Sequence of chain 1.C:
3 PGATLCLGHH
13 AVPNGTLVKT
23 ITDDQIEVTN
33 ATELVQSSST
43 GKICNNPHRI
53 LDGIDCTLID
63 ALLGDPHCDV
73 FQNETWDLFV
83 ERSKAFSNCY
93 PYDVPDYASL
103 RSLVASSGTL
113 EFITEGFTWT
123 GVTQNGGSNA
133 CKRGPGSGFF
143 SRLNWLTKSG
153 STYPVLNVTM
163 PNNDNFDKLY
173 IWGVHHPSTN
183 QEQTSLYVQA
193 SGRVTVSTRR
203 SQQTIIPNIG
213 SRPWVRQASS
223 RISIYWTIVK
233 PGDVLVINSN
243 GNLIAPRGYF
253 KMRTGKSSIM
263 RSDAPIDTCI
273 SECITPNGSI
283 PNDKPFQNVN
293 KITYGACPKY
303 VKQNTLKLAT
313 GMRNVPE

A protein and the small-molecule ligand that binds it are described below.
Small molecule (SMILES): CC(=O)N[C@H]1[C@H](O[C@H]2[C@H](O)[C@@H](NC(C)=O)CO[C@@H]2CO)O[C@H](CO)[C@@H](O[C@@H]2O[C@H](CO[C@H]3O[C@H](CO)[C@@H](O)[C@H](O)[C@@H]3O)[C@@H](O)[C@H](O[C@H]3O[C@H](CO)[C@@H](O)[C@H](O)[C@@H]3O)[C@@H]2O)[C@@H]1O

Binding-site contacts:
Ligand atom C2 contacts residue ASN159 of chain 1.C at 2.5 Å.
Ligand atom O6 contacts residue THR161 of chain 1.C at 3.7 Å.
Ligand atom C8 contacts residue THR161 of chain 1.C at 3.6 Å.
Ligand atom C7 contacts residue ASN159 of chain 1.C at 3.7 Å.
Ligand atom C8 contacts residue VAL236 of chain 1.C at 4.0 Å (hydrophobic).
Ligand atom O3 contacts residue ARG201 of chain 1.C at 3.2 Å (salt-bridge).
Ligand atom C6 contacts residue THR161 of chain 1.C at 3.4 Å.
Ligand atom O7 contacts residue ASN159 of chain 1.C at 4.0 Å.
Ligand atom C4 contacts residue ASN159 of chain 1.C at 4.2 Å.
Ligand atom N2 contacts residue ASN159 of chain 1.C at 3.0 Å (h-bond).
Ligand atom O5 contacts residue ASN159 of chain 1.C at 2.2 Å (h-bond).
Ligand atom C1 contacts residue ASN159 of chain 1.C at 1.4 Å.
Ligand atom C5 contacts residue ASN159 of chain 1.C at 3.5 Å.
Ligand atom C7 contacts residue THR161 of chain 1.C at 4.5 Å.
Ligand atom C3 contacts residue ASN159 of chain 1.C at 3.8 Å.